Sequence of chain 1.H:
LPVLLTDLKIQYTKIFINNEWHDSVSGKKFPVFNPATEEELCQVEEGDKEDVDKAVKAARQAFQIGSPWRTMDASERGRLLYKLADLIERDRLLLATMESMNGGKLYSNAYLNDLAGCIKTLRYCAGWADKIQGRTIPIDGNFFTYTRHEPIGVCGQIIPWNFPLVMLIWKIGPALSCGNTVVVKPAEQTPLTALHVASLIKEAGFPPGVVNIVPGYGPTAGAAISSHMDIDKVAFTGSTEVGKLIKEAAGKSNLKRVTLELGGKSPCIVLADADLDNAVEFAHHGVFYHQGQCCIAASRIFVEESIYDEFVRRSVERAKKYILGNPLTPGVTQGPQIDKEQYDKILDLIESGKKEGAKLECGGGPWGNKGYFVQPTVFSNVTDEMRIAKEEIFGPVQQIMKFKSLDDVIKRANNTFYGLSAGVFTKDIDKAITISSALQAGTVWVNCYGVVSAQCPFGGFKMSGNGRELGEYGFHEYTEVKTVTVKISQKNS

Binding-site contacts:
Ligand atom C12 contacts residue PRO227 of chain 1.H at 3.9 Å (hydrophobic).
Ligand atom C2 contacts residue PRO227 of chain 1.H at 3.9 Å (hydrophobic).
Ligand atom O17 contacts residue ILE166 of chain 1.H at 3.5 Å.
Ligand atom C16 contacts residue ILE254 of chain 1.H at 3.9 Å (hydrophobic).
Ligand atom C8 contacts residue ALA231 of chain 1.H at 4.2 Å (hydrophobic).
Ligand atom C3 contacts residue VAL250 of chain 1.H at 3.7 Å (hydrophobic).
Ligand atom C2 contacts residue VAL250 of chain 1.H at 3.5 Å (hydrophobic).
Ligand atom O17 contacts residue PHE244 of chain 1.H at 4.3 Å.
Ligand atom C5 contacts residue LEU253 of chain 1.H at 3.8 Å (hydrophobic).
Ligand atom C10 contacts residue GLY230 of chain 1.H at 4.2 Å.
Ligand atom C10 contacts residue GLY226 of chain 1.H at 3.9 Å.
Ligand atom C16 contacts residue SER234 of chain 1.H at 3.6 Å.
Ligand atom C10 contacts residue ILE254 of chain 1.H at 3.9 Å (hydrophobic).
Ligand atom O17 contacts residue GLY230 of chain 1.H at 3.5 Å.
Ligand atom C8 contacts residue VAL250 of chain 1.H at 4.0 Å (hydrophobic).
Ligand atom O17 contacts residue GLY226 of chain 1.H at 3.8 Å.
Ligand atom C8 contacts residue GLY226 of chain 1.H at 3.4 Å.
Ligand atom C4 contacts residue LEU253 of chain 1.H at 3.9 Å (hydrophobic).
Ligand atom O7 contacts residue PRO227 of chain 1.H at 4.1 Å.
Ligand atom C10 contacts residue ALA231 of chain 1.H at 3.9 Å (hydrophobic).
Ligand atom C16 contacts residue ALA231 of chain 1.H at 3.6 Å (hydrophobic).
Ligand atom C1 contacts residue VAL250 of chain 1.H at 4.0 Å (hydrophobic).
Ligand atom C9 contacts residue ILE254 of chain 1.H at 3.4 Å (hydrophobic).
Ligand atom C13 contacts residue VAL250 of chain 1.H at 4.1 Å (hydrophobic).
Ligand atom N11 contacts residue PRO227 of chain 1.H at 4.0 Å.
Ligand atom C6 contacts residue PRO227 of chain 1.H at 4.0 Å (hydrophobic).
Ligand atom C9 contacts residue GLY226 of chain 1.H at 3.6 Å.
Ligand atom C8 contacts residue GLY230 of chain 1.H at 3.8 Å.
Ligand atom O7 contacts residue GLY226 of chain 1.H at 3.2 Å.
Ligand atom C8 contacts residue ILE254 of chain 1.H at 4.2 Å (hydrophobic).
Ligand atom C9 contacts residue GLY230 of chain 1.H at 3.5 Å.
Ligand atom C6 contacts residue VAL250 of chain 1.H at 4.1 Å (hydrophobic).
Ligand atom C10 contacts residue VAL250 of chain 1.H at 4.0 Å (hydrophobic).
Ligand atom C3 contacts residue GLY226 of chain 1.H at 3.9 Å.
Ligand atom O7 contacts residue VAL250 of chain 1.H at 3.7 Å.
Ligand atom C9 contacts residue VAL250 of chain 1.H at 4.1 Å (hydrophobic).
Ligand atom C9 contacts residue ALA231 of chain 1.H at 3.6 Å (hydrophobic).
Ligand atom C1 contacts residue GLY226 of chain 1.H at 3.9 Å.
Ligand atom C1 contacts residue PRO227 of chain 1.H at 3.9 Å (hydrophobic).
Ligand atom C2 contacts residue GLY226 of chain 1.H at 3.5 Å.

The small molecule below binds the protein below.
Small molecule (SMILES): CCN(CC)c1ccc2c(C)cc(=O)oc2c1